Sequence of chain 4.A:
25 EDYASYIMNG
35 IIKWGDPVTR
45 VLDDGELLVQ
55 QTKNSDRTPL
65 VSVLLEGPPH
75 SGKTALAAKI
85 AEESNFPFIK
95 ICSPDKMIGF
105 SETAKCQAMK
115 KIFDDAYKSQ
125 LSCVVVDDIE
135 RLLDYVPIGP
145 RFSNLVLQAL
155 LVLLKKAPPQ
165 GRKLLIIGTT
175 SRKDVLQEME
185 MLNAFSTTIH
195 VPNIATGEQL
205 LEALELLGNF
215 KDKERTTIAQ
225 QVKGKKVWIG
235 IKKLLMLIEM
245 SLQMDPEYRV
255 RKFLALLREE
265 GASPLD

Binding-site contacts:
Ligand atom O5' contacts residue LYS236 of chain 2.A at 3.3 Å.
Ligand atom N3B contacts residue MG1 of chain 2.B at 3.2 Å.
Ligand atom C2' contacts residue GLY34 of chain 2.A at 3.3 Å.
Ligand atom PG contacts residue LYS159 of chain 4.A at 3.6 Å.
Ligand atom O2G contacts residue MG1 of chain 2.B at 2.1 Å.
Ligand atom C4 contacts residue GLY34 of chain 2.A at 3.4 Å.
Ligand atom O1B contacts residue MG1 of chain 2.B at 2.1 Å.
Ligand atom C1' contacts residue GLY34 of chain 2.A at 3.5 Å.
Ligand atom PB contacts residue MG1 of chain 2.B at 3.2 Å.
Ligand atom O1G contacts residue LYS77 of chain 2.A at 2.9 Å (salt-bridge).
Ligand atom C8 contacts residue GLY34 of chain 2.A at 3.0 Å.
Ligand atom O3G contacts residue LYS159 of chain 4.A at 3.0 Å (salt-bridge).
Ligand atom N6 contacts residue ILE36 of chain 2.A at 2.9 Å (h-bond).
Ligand atom N7 contacts residue ILE35 of chain 2.A at 3.5 Å.
Ligand atom C8 contacts residue ASN33 of chain 2.A at 3.4 Å.
Ligand atom O2B contacts residue SER75 of chain 2.A at 3.1 Å (h-bond).
Ligand atom N7 contacts residue GLY34 of chain 2.A at 3.4 Å (h-bond).
Ligand atom O2B contacts residue LYS77 of chain 2.A at 2.7 Å (salt-bridge).
Ligand atom O3A contacts residue GLY76 of chain 2.A at 3.5 Å.
Ligand atom O3' contacts residue ASN33 of chain 2.A at 3.3 Å (h-bond).
Ligand atom O2B contacts residue GLY76 of chain 2.A at 2.8 Å (h-bond).
Ligand atom O1A contacts residue ALA79 of chain 2.A at 2.8 Å (h-bond).
Ligand atom O1B contacts residue THR78 of chain 2.A at 2.9 Å (h-bond).
Ligand atom O2B contacts residue HIS74 of chain 2.A at 3.4 Å.
Ligand atom O1G contacts residue HIS74 of chain 2.A at 2.7 Å (h-bond).
Ligand atom PB contacts residue LYS77 of chain 2.A at 3.6 Å.
Ligand atom O2' contacts residue ILE31 of chain 2.A at 3.6 Å.
Ligand atom O1G contacts residue PRO73 of chain 2.A at 3.4 Å.
Ligand atom PG contacts residue MG1 of chain 2.B at 3.3 Å.
Ligand atom C2 contacts residue GLY76 of chain 2.A at 3.4 Å.
Ligand atom O2G contacts residue LYS159 of chain 4.A at 3.3 Å (salt-bridge).
Ligand atom N3 contacts residue ALA79 of chain 2.A at 3.5 Å.
Ligand atom O1G contacts residue SER175 of chain 2.A at 3.3 Å (h-bond).
Ligand atom N9 contacts residue GLY34 of chain 2.A at 3.0 Å (h-bond).
Ligand atom C5 contacts residue GLY34 of chain 2.A at 3.6 Å.
Ligand atom O1A contacts residue THR78 of chain 2.A at 3.5 Å (h-bond).
Ligand atom O2' contacts residue ASN33 of chain 2.A at 2.8 Å (h-bond).
Ligand atom O1B contacts residue LYS77 of chain 2.A at 3.5 Å (salt-bridge).
Ligand atom O2' contacts residue GLY34 of chain 2.A at 2.7 Å (h-bond).
Ligand atom N7 contacts residue ILE36 of chain 2.A at 2.9 Å (h-bond).

This small molecule binds to this protein.
Small molecule (SMILES): Nc1ncnc2c1ncn2[C@@H]1O[C@H](CO[P](=O)(O)O[P](=O)(O)NP(=O)(O)O)[C@@H](O)[C@H]1O

Sequence of chain 2.A:
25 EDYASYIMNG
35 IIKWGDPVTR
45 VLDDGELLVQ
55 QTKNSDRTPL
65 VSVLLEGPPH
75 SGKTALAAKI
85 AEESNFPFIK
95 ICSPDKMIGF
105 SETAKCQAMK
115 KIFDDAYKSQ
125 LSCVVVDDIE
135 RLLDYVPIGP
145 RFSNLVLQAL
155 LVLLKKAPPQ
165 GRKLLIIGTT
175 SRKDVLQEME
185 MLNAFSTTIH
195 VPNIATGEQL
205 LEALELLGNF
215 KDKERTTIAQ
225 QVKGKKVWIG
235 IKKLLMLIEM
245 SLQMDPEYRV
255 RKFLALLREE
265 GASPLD